Binding-site contacts:
Ligand atom CM4 contacts residue PHE186 of chain 45.A at 3.5 Å (hydrophobic).
Ligand atom C2C contacts residue TYR128 of chain 45.A at 3.2 Å (hydrophobic).
Ligand atom F3 contacts residue TYR152 of chain 45.A at 3.6 Å.
Ligand atom N3A contacts residue PHE186 of chain 45.A at 3.1 Å.
Ligand atom F2 contacts residue VAL176 of chain 45.A at 2.7 Å.
Ligand atom CM4 contacts residue ALA150 of chain 45.A at 3.7 Å (hydrophobic).
Ligand atom CM3 contacts residue ASN219 of chain 45.A at 3.5 Å.
Ligand atom C3B contacts residue MET224 of chain 45.A at 3.6 Å (hydrophobic).
Ligand atom C4 contacts residue TYR197 of chain 45.A at 3.7 Å (hydrophobic).
Ligand atom CM6 contacts residue TYR152 of chain 45.A at 3.4 Å (hydrophobic).
Ligand atom F1 contacts residue PHE186 of chain 45.A at 3.3 Å.
Ligand atom N1A contacts residue ALA24 of chain 45.C at 3.3 Å.
Ligand atom F3 contacts residue SER175 of chain 45.A at 2.8 Å.
Ligand atom CM2 contacts residue TYR128 of chain 45.A at 3.4 Å (hydrophobic).
Ligand atom C6B contacts residue TYR152 of chain 45.A at 3.6 Å (hydrophobic).
Ligand atom N3A contacts residue TYR152 of chain 45.A at 3.5 Å.
Ligand atom CM6 contacts residue VAL191 of chain 45.A at 3.7 Å (hydrophobic).
Ligand atom N1A contacts residue PRO174 of chain 45.A at 3.5 Å.
Ligand atom C2A contacts residue TYR152 of chain 45.A at 3.5 Å (hydrophobic).
Ligand atom F1 contacts residue MET224 of chain 45.A at 3.7 Å.
Ligand atom C1C contacts residue TYR128 of chain 45.A at 3.3 Å (hydrophobic).
Ligand atom O1A contacts residue PRO174 of chain 45.A at 3.4 Å.
Ligand atom C3C contacts residue TYR128 of chain 45.A at 3.1 Å (hydrophobic).
Ligand atom C4 contacts residue LEU106 of chain 45.A at 3.3 Å (hydrophobic).
Ligand atom F3 contacts residue ALA150 of chain 45.A at 3.0 Å.
Ligand atom C2A contacts residue PHE186 of chain 45.A at 3.3 Å (hydrophobic).
Ligand atom C4B contacts residue TYR152 of chain 45.A at 3.6 Å (hydrophobic).
Ligand atom F3 contacts residue PRO174 of chain 45.A at 3.1 Å.
Ligand atom O1A contacts residue PHE186 of chain 45.A at 3.4 Å.
Ligand atom F2 contacts residue PHE186 of chain 45.A at 3.1 Å.
Ligand atom O1 contacts residue MET221 of chain 45.A at 3.7 Å.
Ligand atom C5B contacts residue TYR152 of chain 45.A at 3.4 Å (hydrophobic).
Ligand atom N1A contacts residue PHE186 of chain 45.A at 3.5 Å.
Ligand atom CM2 contacts residue MET224 of chain 45.A at 3.5 Å (hydrophobic).
Ligand atom F3 contacts residue VAL176 of chain 45.A at 3.6 Å.
Ligand atom C1C contacts residue TYR197 of chain 45.A at 3.7 Å (hydrophobic).
Ligand atom O1A contacts residue ALA24 of chain 45.C at 3.4 Å.
Ligand atom C3A contacts residue PHE186 of chain 45.A at 3.1 Å (hydrophobic).
Ligand atom CM4 contacts residue VAL176 of chain 45.A at 3.7 Å (hydrophobic).
Ligand atom C3 contacts residue LEU106 of chain 45.A at 3.4 Å (hydrophobic).

Sequence of chain 45.C:
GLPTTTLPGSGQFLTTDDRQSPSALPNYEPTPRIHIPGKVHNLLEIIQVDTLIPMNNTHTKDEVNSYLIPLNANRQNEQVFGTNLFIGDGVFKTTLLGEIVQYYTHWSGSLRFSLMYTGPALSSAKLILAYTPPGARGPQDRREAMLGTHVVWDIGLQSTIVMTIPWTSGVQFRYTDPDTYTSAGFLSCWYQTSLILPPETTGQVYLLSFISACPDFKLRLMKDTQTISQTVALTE

Sequence of chain 41.C:
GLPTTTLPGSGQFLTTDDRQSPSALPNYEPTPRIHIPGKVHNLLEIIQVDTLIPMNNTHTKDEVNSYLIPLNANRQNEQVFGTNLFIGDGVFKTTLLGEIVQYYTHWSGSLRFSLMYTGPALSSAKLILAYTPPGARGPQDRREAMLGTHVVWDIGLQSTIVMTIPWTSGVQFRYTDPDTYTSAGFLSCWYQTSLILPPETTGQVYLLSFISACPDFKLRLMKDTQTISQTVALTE

A protein and the small-molecule ligand that binds it are described below.
Small molecule (SMILES): Cc1cc(CCCOc2c(C)cc(-c3noc(C(F)(F)F)n3)cc2C)on1

Sequence of chain 45.A:
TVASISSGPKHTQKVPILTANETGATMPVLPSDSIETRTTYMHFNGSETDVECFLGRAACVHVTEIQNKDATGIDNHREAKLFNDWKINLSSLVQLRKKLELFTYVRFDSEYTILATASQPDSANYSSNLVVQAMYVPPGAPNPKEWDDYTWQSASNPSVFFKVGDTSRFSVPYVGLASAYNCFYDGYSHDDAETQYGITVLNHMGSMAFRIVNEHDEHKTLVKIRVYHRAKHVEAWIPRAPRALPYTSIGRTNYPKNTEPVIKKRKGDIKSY